A protein and the small-molecule ligand that binds it are described below.
Small molecule (SMILES): CCC(=O)N(c1cc(C(C)(C)C)[nH]n1)[C@@H](C(=O)Nc1c(C)cccc1CC)c1cccnc1

Sequence of chain 1.A:
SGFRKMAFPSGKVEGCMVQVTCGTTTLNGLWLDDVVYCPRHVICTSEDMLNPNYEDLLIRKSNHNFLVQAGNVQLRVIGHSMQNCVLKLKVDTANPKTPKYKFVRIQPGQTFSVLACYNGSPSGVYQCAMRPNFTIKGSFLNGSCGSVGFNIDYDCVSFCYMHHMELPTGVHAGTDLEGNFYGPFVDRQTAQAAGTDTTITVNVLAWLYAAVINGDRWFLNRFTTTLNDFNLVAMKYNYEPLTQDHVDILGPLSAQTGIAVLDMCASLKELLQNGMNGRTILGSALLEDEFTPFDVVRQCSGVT

Binding-site contacts:
Ligand atom C6 contacts residue GLU166 of chain 1.A at 3.6 Å.
Ligand atom C17 contacts residue HIS163 of chain 1.A at 2.9 Å.
Ligand atom C contacts residue HIS41 of chain 1.A at 3.6 Å.
Ligand atom C8 contacts residue GLN189 of chain 1.A at 3.0 Å.
Ligand atom C16 contacts residue GLU166 of chain 1.A at 3.7 Å.
Ligand atom C24 contacts residue ARG188 of chain 1.A at 3.8 Å.
Ligand atom C contacts residue CYS145 of chain 1.A at 1.6 Å (hydrophobic).
Ligand atom C10 contacts residue GLU166 of chain 1.A at 3.5 Å.
Ligand atom C9 contacts residue GLU166 of chain 1.A at 3.5 Å.
Ligand atom C20 contacts residue HIS164 of chain 1.A at 3.6 Å.
Ligand atom O contacts residue ASN142 of chain 1.A at 3.2 Å.
Ligand atom C18 contacts residue GLU166 of chain 1.A at 3.7 Å.
Ligand atom C11 contacts residue GLU166 of chain 1.A at 3.4 Å.
Ligand atom N4 contacts residue MET49 of chain 1.A at 3.8 Å.
Ligand atom C15 contacts residue ASN142 of chain 1.A at 3.6 Å.
Ligand atom N contacts residue CYS145 of chain 1.A at 3.7 Å.
Ligand atom O contacts residue CYS145 of chain 1.A at 3.4 Å (h-bond).
Ligand atom C5 contacts residue GLU166 of chain 1.A at 3.6 Å.
Ligand atom N2 contacts residue PHE140 of chain 1.A at 3.2 Å (h-bond).
Ligand atom N2 contacts residue GLU166 of chain 1.A at 3.6 Å (salt-bridge).
Ligand atom C16 contacts residue LEU141 of chain 1.A at 3.6 Å (hydrophobic).
Ligand atom C1 contacts residue CYS145 of chain 1.A at 2.3 Å (hydrophobic).
Ligand atom C12 contacts residue GLU166 of chain 1.A at 3.5 Å.
Ligand atom N3 contacts residue MET49 of chain 1.A at 3.3 Å.
Ligand atom C23 contacts residue HIS41 of chain 1.A at 3.7 Å.
Ligand atom C25 contacts residue MET49 of chain 1.A at 3.6 Å (hydrophobic).
Ligand atom N2 contacts residue ASN142 of chain 1.A at 3.7 Å.
Ligand atom C18 contacts residue HIS163 of chain 1.A at 3.7 Å.
Ligand atom O1 contacts residue GLU166 of chain 1.A at 3.2 Å (salt-bridge).
Ligand atom C13 contacts residue GLU166 of chain 1.A at 3.6 Å.
Ligand atom C24 contacts residue GLN189 of chain 1.A at 3.5 Å.
Ligand atom C16 contacts residue PHE140 of chain 1.A at 3.1 Å (hydrophobic).
Ligand atom C17 contacts residue SER144 of chain 1.A at 3.7 Å.
Ligand atom C1 contacts residue HIS41 of chain 1.A at 3.6 Å.
Ligand atom N2 contacts residue LEU141 of chain 1.A at 3.5 Å.
Ligand atom C25 contacts residue HIS41 of chain 1.A at 3.6 Å.
Ligand atom C17 contacts residue GLU166 of chain 1.A at 3.8 Å.
Ligand atom O contacts residue GLY143 of chain 1.A at 2.9 Å (h-bond).
Ligand atom O1 contacts residue MET165 of chain 1.A at 3.4 Å.
Ligand atom C2 contacts residue CYS145 of chain 1.A at 2.9 Å (hydrophobic).